The small molecule below binds the protein below.
Small molecule (SMILES): O[C@@H]1[C@@H](O)[C@H](O)OC[C@H]1O

Sequence of chain 1.A:
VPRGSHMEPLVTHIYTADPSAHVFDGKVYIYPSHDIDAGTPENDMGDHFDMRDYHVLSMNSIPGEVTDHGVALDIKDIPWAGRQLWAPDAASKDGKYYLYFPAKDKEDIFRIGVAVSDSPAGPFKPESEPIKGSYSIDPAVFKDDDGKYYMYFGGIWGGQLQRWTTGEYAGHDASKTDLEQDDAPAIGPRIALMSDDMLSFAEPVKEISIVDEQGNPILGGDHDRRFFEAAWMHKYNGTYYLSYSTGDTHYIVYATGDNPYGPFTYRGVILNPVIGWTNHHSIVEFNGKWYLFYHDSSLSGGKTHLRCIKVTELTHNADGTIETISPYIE

Binding-site contacts:
Ligand atom O1 contacts residue ASP226 of chain 1.A at 4.4 Å.
Ligand atom O4 contacts residue GLN228 of chain 1.A at 2.7 Å (h-bond).
Ligand atom C4 contacts residue GLU227 of chain 1.A at 4.2 Å.
Ligand atom C3 contacts residue ARG239 of chain 1.A at 4.2 Å.
Ligand atom C3 contacts residue GLN228 of chain 1.A at 4.0 Å.
Ligand atom C3 contacts residue ASP226 of chain 1.A at 3.6 Å.
Ligand atom C5 contacts residue GLN228 of chain 1.A at 3.4 Å.
Ligand atom O3 contacts residue ASP226 of chain 1.A at 3.7 Å.
Ligand atom O2 contacts residue ARG239 of chain 1.A at 2.9 Å (salt-bridge).
Ligand atom C3 contacts residue GLU227 of chain 1.A at 3.6 Å.
Ligand atom C2 contacts residue ARG239 of chain 1.A at 3.9 Å.
Ligand atom O4 contacts residue GLU227 of chain 1.A at 3.7 Å.
Ligand atom C2 contacts residue ASP226 of chain 1.A at 3.5 Å.
Ligand atom O3 contacts residue GLU227 of chain 1.A at 2.6 Å (salt-bridge).
Ligand atom C1 contacts residue ASP226 of chain 1.A at 3.8 Å.
Ligand atom O2 contacts residue ASP226 of chain 1.A at 2.6 Å (salt-bridge).
Ligand atom O3 contacts residue ARG239 of chain 1.A at 2.9 Å (salt-bridge).
Ligand atom C4 contacts residue GLN228 of chain 1.A at 3.5 Å.